Sequence of chain 1.A:
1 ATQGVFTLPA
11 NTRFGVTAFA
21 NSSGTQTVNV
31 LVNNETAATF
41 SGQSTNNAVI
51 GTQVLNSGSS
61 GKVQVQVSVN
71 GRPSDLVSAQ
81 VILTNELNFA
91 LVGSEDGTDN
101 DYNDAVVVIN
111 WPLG

This small molecule binds to this protein.
Small molecule (SMILES): C[C@@H]1O[C@H](NC(=O)c2cccc(-c3ccccc3)c2)[C@@H](O)[C@H](O)[C@@H]1O

Binding-site contacts:
Ligand atom C10 contacts residue VAL69 of chain 1.B at 3.6 Å (hydrophobic).
Ligand atom O3 contacts residue ASP104 of chain 1.B at 3.0 Å (salt-bridge).
Ligand atom C13 contacts residue SER23 of chain 1.B at 3.2 Å.
Ligand atom O3 contacts residue CA1 of chain 1.J at 2.5 Å.
Ligand atom C1 contacts residue SER22 of chain 1.B at 3.6 Å.
Ligand atom N1 contacts residue SER23 of chain 1.B at 3.5 Å (h-bond).
Ligand atom O3 contacts residue ASP101 of chain 1.B at 2.9 Å (salt-bridge).
Ligand atom C7 contacts residue SER23 of chain 1.B at 2.9 Å.
Ligand atom O2 contacts residue ASP99 of chain 1.B at 3.6 Å.
Ligand atom O2 contacts residue CA1 of chain 1.J at 2.6 Å.
Ligand atom C3 contacts residue ASP99 of chain 1.B at 3.1 Å.
Ligand atom C13 contacts residue GLY24 of chain 1.B at 3.5 Å.
Ligand atom O2 contacts residue GLU95 of chain 1.B at 3.4 Å (salt-bridge).
Ligand atom O5 contacts residue SER23 of chain 1.B at 3.0 Å (h-bond).
Ligand atom C9 contacts residue ASP96 of chain 1.B at 3.5 Å.
Ligand atom C2 contacts residue ASP96 of chain 1.B at 3.4 Å.
Ligand atom O2 contacts residue ASP104 of chain 1.B at 3.4 Å (salt-bridge).
Ligand atom C3 contacts residue CA1 of chain 1.I at 3.4 Å.
Ligand atom C20 contacts residue SER23 of chain 1.B at 3.6 Å.
Ligand atom C2 contacts residue CA1 of chain 1.J at 3.3 Å.
Ligand atom C2 contacts residue ASP104 of chain 1.B at 3.3 Å.
Ligand atom O4 contacts residue ASN21 of chain 1.B at 3.1 Å (h-bond).
Ligand atom C4 contacts residue CA1 of chain 1.I at 3.4 Å.
Ligand atom O5 contacts residue SER22 of chain 1.B at 3.6 Å (h-bond).
Ligand atom O6 contacts residue SER23 of chain 1.B at 2.7 Å (h-bond).
Ligand atom C6 contacts residue SER23 of chain 1.B at 3.6 Å.
Ligand atom C12 contacts residue GLY24 of chain 1.B at 3.5 Å.
Ligand atom O4 contacts residue CA1 of chain 1.I at 2.5 Å.
Ligand atom O3 contacts residue ASP99 of chain 1.B at 2.5 Å (salt-bridge).
Ligand atom O3 contacts residue CA1 of chain 1.I at 2.5 Å.
Ligand atom C8 contacts residue SER23 of chain 1.B at 3.5 Å.
Ligand atom N1 contacts residue SER22 of chain 1.B at 3.0 Å (h-bond).
Ligand atom C6 contacts residue GLY114 of chain 1.A at 3.6 Å.
Ligand atom C4 contacts residue GLY114 of chain 1.A at 3.4 Å.
Ligand atom C11 contacts residue VAL69 of chain 1.B at 3.6 Å (hydrophobic).
Ligand atom N1 contacts residue ASP96 of chain 1.B at 3.2 Å (salt-bridge).
Ligand atom O2 contacts residue ASP96 of chain 1.B at 2.6 Å (salt-bridge).
Ligand atom O4 contacts residue SER22 of chain 1.B at 3.3 Å.
Ligand atom C3 contacts residue CA1 of chain 1.J at 3.4 Å.
Ligand atom O4 contacts residue GLY114 of chain 1.A at 2.5 Å (h-bond).

Sequence of chain 1.B:
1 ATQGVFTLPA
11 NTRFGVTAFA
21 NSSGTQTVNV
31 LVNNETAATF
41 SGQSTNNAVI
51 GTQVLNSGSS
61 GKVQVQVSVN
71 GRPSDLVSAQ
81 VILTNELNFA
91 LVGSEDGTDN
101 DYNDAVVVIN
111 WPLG